This protein binds this small molecule.
Small molecule (SMILES): CCCCCCO

Sequence of chain 1.B:
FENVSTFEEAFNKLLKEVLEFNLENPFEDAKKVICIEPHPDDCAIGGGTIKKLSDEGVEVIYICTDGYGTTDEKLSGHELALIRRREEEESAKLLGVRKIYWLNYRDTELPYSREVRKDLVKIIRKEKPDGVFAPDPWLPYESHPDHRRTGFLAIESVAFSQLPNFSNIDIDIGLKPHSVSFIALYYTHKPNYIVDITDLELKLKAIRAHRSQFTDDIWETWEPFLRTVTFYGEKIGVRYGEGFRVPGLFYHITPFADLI

Binding-site contacts:
Ligand atom CAA contacts residue LYS208 of chain 3.B at 3.6 Å.
Ligand atom CAF contacts residue VAL234 of chain 3.B at 3.6 Å (hydrophobic).
Ligand atom CAA contacts residue GLU248 of chain 3.B at 3.5 Å.
Ligand atom CAG contacts residue GLY47 of chain 3.B at 4.3 Å.
Ligand atom CAC contacts residue THR235 of chain 3.B at 4.3 Å.
Ligand atom CAG contacts residue LEU231 of chain 3.B at 3.9 Å (hydrophobic).
Ligand atom CAC contacts residue GLY47 of chain 3.B at 3.6 Å.
Ligand atom OAB contacts residue TYR191 of chain 3.B at 3.8 Å.
Ligand atom CAE contacts residue ILE46 of chain 3.B at 3.1 Å (hydrophobic).
Ligand atom CAC contacts residue TYR238 of chain 3.B at 4.0 Å (hydrophobic).
Ligand atom CAC contacts residue GLU248 of chain 3.B at 4.1 Å.
Ligand atom CAE contacts residue LYS208 of chain 3.B at 3.4 Å.
Ligand atom CAC contacts residue VAL234 of chain 3.B at 3.8 Å (hydrophobic).
Ligand atom CAE contacts residue THR235 of chain 3.B at 4.0 Å.
Ligand atom CAD contacts residue ILE46 of chain 3.B at 4.0 Å (hydrophobic).
Ligand atom CAD contacts residue TYR191 of chain 3.B at 3.6 Å (hydrophobic).
Ligand atom CAF contacts residue ILE46 of chain 3.B at 3.8 Å (hydrophobic).
Ligand atom CAC contacts residue ILE46 of chain 3.B at 3.6 Å (hydrophobic).
Ligand atom CAE contacts residue LEU231 of chain 3.B at 4.5 Å (hydrophobic).
Ligand atom CAG contacts residue TYR191 of chain 3.B at 4.3 Å (hydrophobic).
Ligand atom CAF contacts residue LEU231 of chain 3.B at 3.5 Å (hydrophobic).
Ligand atom CAF contacts residue PHE230 of chain 3.B at 4.2 Å (hydrophobic).
Ligand atom CAA contacts residue TYR238 of chain 3.B at 3.6 Å (hydrophobic).
Ligand atom CAD contacts residue PHE230 of chain 3.B at 3.9 Å (hydrophobic).
Ligand atom OAB contacts residue PRO262 of chain 1.B at 4.0 Å.
Ligand atom CAE contacts residue VAL234 of chain 3.B at 3.5 Å (hydrophobic).
Ligand atom OAB contacts residue VAL234 of chain 3.B at 3.5 Å.
Ligand atom CAD contacts residue ILE260 of chain 1.B at 3.4 Å (hydrophobic).
Ligand atom CAD contacts residue VAL234 of chain 3.B at 4.1 Å (hydrophobic).
Ligand atom CAC contacts residue LYS208 of chain 3.B at 3.4 Å.
Ligand atom CAA contacts residue GLY247 of chain 3.B at 3.1 Å.
Ligand atom CAG contacts residue LYS208 of chain 3.B at 4.4 Å.
Ligand atom OAB contacts residue PHE230 of chain 3.B at 4.3 Å.
Ligand atom CAA contacts residue THR235 of chain 3.B at 3.2 Å.
Ligand atom OAB contacts residue ILE260 of chain 1.B at 2.8 Å (h-bond).
Ligand atom CAA contacts residue VAL234 of chain 3.B at 4.0 Å (hydrophobic).
Ligand atom CAG contacts residue VAL234 of chain 3.B at 3.7 Å (hydrophobic).
Ligand atom CAG contacts residue ILE46 of chain 3.B at 3.0 Å (hydrophobic).

Sequence of chain 3.B:
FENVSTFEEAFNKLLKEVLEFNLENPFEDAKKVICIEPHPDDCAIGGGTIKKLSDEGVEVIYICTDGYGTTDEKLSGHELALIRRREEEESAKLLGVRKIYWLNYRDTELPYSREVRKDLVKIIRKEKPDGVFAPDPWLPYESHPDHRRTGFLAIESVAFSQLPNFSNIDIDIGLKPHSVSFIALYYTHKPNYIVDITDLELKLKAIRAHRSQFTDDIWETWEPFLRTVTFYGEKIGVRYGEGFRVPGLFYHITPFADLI